Binding-site contacts:
Ligand atom C6 contacts residue LEU147 of chain 1.A at 3.6 Å (hydrophobic).
Ligand atom C6 contacts residue ALA43 of chain 1.A at 3.7 Å (hydrophobic).
Ligand atom C7 contacts residue LEU147 of chain 1.A at 4.0 Å (hydrophobic).
Ligand atom O4' contacts residue GLY23 of chain 1.A at 3.7 Å.
Ligand atom N6 contacts residue MET99 of chain 1.A at 4.0 Å.
Ligand atom O3' contacts residue ASP102 of chain 1.A at 3.4 Å (salt-bridge).
Ligand atom N9 contacts residue LEU147 of chain 1.A at 3.8 Å.
Ligand atom N6 contacts residue ALA43 of chain 1.A at 3.4 Å.
Ligand atom O2' contacts residue EDO1 of chain 1.E at 3.5 Å.
Ligand atom N6 contacts residue ASP97 of chain 1.A at 2.8 Å (salt-bridge).
Ligand atom O2' contacts residue LYS105 of chain 1.A at 3.8 Å.
Ligand atom C8 contacts residue VAL30 of chain 1.A at 3.9 Å (hydrophobic).
Ligand atom C3' contacts residue SER144 of chain 1.A at 3.5 Å.
Ligand atom C3' contacts residue ASP102 of chain 1.A at 4.0 Å.
Ligand atom C6 contacts residue ASP97 of chain 1.A at 3.9 Å.
Ligand atom IAE contacts residue GLN96 of chain 1.A at 3.2 Å.
Ligand atom O5' contacts residue ASP158 of chain 1.A at 2.8 Å (salt-bridge).
Ligand atom O4' contacts residue VAL30 of chain 1.A at 3.9 Å.
Ligand atom N6 contacts residue LEU147 of chain 1.A at 3.7 Å.
Ligand atom N3 contacts residue LEU147 of chain 1.A at 3.8 Å.
Ligand atom N1 contacts residue MET99 of chain 1.A at 3.0 Å (h-bond).
Ligand atom N3 contacts residue ILE22 of chain 1.A at 3.5 Å.
Ligand atom C1' contacts residue ILE22 of chain 1.A at 3.7 Å (hydrophobic).
Ligand atom C6 contacts residue MET99 of chain 1.A at 4.0 Å (hydrophobic).
Ligand atom C5' contacts residue ASP158 of chain 1.A at 3.6 Å.
Ligand atom C2' contacts residue SER144 of chain 1.A at 4.0 Å.
Ligand atom C5 contacts residue LEU147 of chain 1.A at 3.7 Å (hydrophobic).
Ligand atom C5' contacts residue GLU24 of chain 1.A at 3.7 Å.
Ligand atom O2' contacts residue ASP102 of chain 1.A at 2.4 Å (salt-bridge).
Ligand atom O5' contacts residue VAL30 of chain 1.A at 3.9 Å.
Ligand atom C2 contacts residue MET99 of chain 1.A at 3.2 Å (hydrophobic).
Ligand atom O3' contacts residue EDO1 of chain 1.E at 3.1 Å (h-bond).
Ligand atom C4 contacts residue LEU147 of chain 1.A at 3.6 Å (hydrophobic).
Ligand atom N1 contacts residue LEU98 of chain 1.A at 3.9 Å.
Ligand atom N9 contacts residue VAL30 of chain 1.A at 4.0 Å.
Ligand atom C2' contacts residue LEU147 of chain 1.A at 3.8 Å (hydrophobic).
Ligand atom O3' contacts residue SER144 of chain 1.A at 2.6 Å (h-bond).
Ligand atom C7 contacts residue VAL30 of chain 1.A at 4.0 Å (hydrophobic).
Ligand atom C2' contacts residue ASP102 of chain 1.A at 3.4 Å.
Ligand atom C4' contacts residue EDO1 of chain 1.E at 3.9 Å.

Sequence of chain 1.A:
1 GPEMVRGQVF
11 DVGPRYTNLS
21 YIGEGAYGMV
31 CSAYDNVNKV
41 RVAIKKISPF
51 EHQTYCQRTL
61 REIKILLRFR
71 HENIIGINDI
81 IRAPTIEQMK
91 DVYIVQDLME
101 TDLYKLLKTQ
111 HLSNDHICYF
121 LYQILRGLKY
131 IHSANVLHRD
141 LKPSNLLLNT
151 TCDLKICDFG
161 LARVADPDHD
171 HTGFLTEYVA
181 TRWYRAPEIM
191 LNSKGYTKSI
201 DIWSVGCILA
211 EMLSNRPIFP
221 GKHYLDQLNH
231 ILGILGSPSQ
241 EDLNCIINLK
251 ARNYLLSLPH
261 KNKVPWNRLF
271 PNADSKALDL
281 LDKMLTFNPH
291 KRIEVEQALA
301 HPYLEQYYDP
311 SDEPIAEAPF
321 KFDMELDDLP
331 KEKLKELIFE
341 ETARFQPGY

The small molecule below binds the protein below.
Small molecule (SMILES): Nc1ncnc2c1c(I)cn2[C@@H]1O[C@H](CO)[C@@H](O)[C@H]1O